Binding-site contacts:
Ligand atom C3 contacts residue ASN17 of chain 1.B at 3.7 Å.
Ligand atom O5 contacts residue LYS9 of chain 1.B at 3.7 Å.
Ligand atom C4 contacts residue ASN17 of chain 1.B at 4.1 Å.
Ligand atom C6 contacts residue LYS9 of chain 1.B at 4.5 Å.
Ligand atom C8 contacts residue ALA36 of chain 1.B at 3.5 Å (hydrophobic).
Ligand atom O6 contacts residue LYS9 of chain 1.B at 3.8 Å.
Ligand atom C2 contacts residue ASN17 of chain 1.B at 2.5 Å.
Ligand atom O7 contacts residue ILE34 of chain 1.B at 3.2 Å.
Ligand atom C7 contacts residue ILE34 of chain 1.B at 3.8 Å (hydrophobic).
Ligand atom N2 contacts residue GLY15 of chain 1.B at 3.6 Å (h-bond).
Ligand atom C1 contacts residue ASN17 of chain 1.B at 1.3 Å.
Ligand atom C8 contacts residue THR35 of chain 1.B at 3.6 Å.
Ligand atom C7 contacts residue ASN17 of chain 1.B at 4.2 Å.
Ligand atom O6 contacts residue LEU123 of chain 1.B at 4.3 Å.
Ligand atom O5 contacts residue ASN17 of chain 1.B at 2.1 Å (h-bond).
Ligand atom C8 contacts residue ILE34 of chain 1.B at 3.9 Å (hydrophobic).
Ligand atom C7 contacts residue GLY15 of chain 1.B at 4.3 Å.
Ligand atom C8 contacts residue GLY15 of chain 1.B at 3.9 Å.
Ligand atom C5 contacts residue ASN17 of chain 1.B at 3.4 Å.
Ligand atom N2 contacts residue ASN17 of chain 1.B at 3.2 Å (h-bond).
Ligand atom C8 contacts residue SER16 of chain 1.B at 4.5 Å.
Ligand atom O6 contacts residue ASN17 of chain 1.B at 4.4 Å.
Ligand atom C6 contacts residue ASN17 of chain 1.B at 4.5 Å.

A small-molecule ligand and the protein it binds are described below.
Small molecule (SMILES): CC(=O)N[C@@H]1[C@@H](O)[C@H](O)[C@@H](CO)O[C@H]1O

Sequence of chain 1.B:
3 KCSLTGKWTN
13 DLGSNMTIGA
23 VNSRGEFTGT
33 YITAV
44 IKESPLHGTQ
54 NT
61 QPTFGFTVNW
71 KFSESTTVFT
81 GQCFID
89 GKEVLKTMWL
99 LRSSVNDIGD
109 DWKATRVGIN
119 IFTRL